Binding-site contacts:
Ligand atom O contacts residue LYS297 of chain 2.A at 3.5 Å (salt-bridge).
Ligand atom CG contacts residue ASP102 of chain 1.A at 3.1 Å.
Ligand atom O contacts residue SER99 of chain 1.A at 4.1 Å.
Ligand atom N contacts residue SER99 of chain 1.A at 4.2 Å.
Ligand atom CB contacts residue ASP102 of chain 1.A at 4.1 Å.
Ligand atom O contacts residue TRP298 of chain 2.A at 3.9 Å.
Ligand atom CD contacts residue GLY45 of chain 1.A at 4.0 Å.
Ligand atom CA contacts residue ASP102 of chain 1.A at 4.1 Å.
Ligand atom O contacts residue MET100 of chain 1.A at 4.2 Å.
Ligand atom OXT contacts residue LYS297 of chain 2.A at 3.6 Å.
Ligand atom C contacts residue MET100 of chain 1.A at 3.7 Å (hydrophobic).
Ligand atom N contacts residue SER98 of chain 1.A at 4.3 Å.
Ligand atom OXT contacts residue SER99 of chain 1.A at 2.3 Å (h-bond).
Ligand atom C contacts residue SER99 of chain 1.A at 3.4 Å.
Ligand atom CD contacts residue ASP102 of chain 1.A at 4.0 Å.
Ligand atom CA contacts residue SER99 of chain 1.A at 4.4 Å.
Ligand atom CG contacts residue GLY45 of chain 1.A at 4.3 Å.
Ligand atom OXT contacts residue MET100 of chain 1.A at 2.8 Å (h-bond).
Ligand atom OXT contacts residue ALA101 of chain 1.A at 4.4 Å.
Ligand atom C contacts residue LYS297 of chain 2.A at 3.9 Å.

A protein and the small-molecule ligand that binds it are described below.
Small molecule (SMILES): CCC[C@H](N)C(=O)O

Sequence of chain 1.A:
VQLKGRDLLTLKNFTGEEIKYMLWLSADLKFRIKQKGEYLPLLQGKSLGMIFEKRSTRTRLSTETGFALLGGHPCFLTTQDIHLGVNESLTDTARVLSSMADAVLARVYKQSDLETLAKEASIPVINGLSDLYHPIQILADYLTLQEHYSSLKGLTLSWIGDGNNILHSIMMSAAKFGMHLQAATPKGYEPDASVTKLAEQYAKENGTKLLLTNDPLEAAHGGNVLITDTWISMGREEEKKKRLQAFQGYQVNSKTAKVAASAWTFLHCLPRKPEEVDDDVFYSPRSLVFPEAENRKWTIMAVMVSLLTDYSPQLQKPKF

Sequence of chain 2.A:
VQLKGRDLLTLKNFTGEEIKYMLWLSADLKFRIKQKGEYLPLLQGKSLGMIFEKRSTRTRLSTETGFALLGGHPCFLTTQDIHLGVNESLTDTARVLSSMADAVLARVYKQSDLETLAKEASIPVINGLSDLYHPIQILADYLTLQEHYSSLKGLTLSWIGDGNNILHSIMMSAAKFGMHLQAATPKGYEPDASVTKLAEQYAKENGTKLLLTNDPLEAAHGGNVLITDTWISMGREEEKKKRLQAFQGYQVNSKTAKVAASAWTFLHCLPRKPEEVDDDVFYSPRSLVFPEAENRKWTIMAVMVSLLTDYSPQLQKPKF